A protein and the small-molecule ligand that binds it are described below.
Small molecule (SMILES): CC(=O)N[C@H]1[C@H](O[C@H]2[C@H](O)[C@@H](NC(C)=O)CO[C@@H]2CO)O[C@H](CO)[C@@H](O)[C@@H]1O

Binding-site contacts:
Ligand atom C8 contacts residue GLN307 of chain 1.C at 3.6 Å.
Ligand atom O5 contacts residue MAN5 of chain 1.L at 3.6 Å (h-bond).
Ligand atom C8 contacts residue NAG2 of chain 1.L at 3.6 Å.
Ligand atom C3 contacts residue MAN5 of chain 1.L at 4.0 Å.
Ligand atom N2 contacts residue ASN299 of chain 1.C at 3.0 Å (h-bond).
Ligand atom C2 contacts residue MAN4 of chain 1.L at 4.0 Å.
Ligand atom O7 contacts residue MAN5 of chain 1.L at 2.7 Å (h-bond).
Ligand atom C2 contacts residue ASN299 of chain 1.C at 2.5 Å.
Ligand atom O7 contacts residue MAN4 of chain 1.L at 3.2 Å.
Ligand atom C2 contacts residue MAN5 of chain 1.L at 3.8 Å.
Ligand atom O6 contacts residue ASN299 of chain 1.C at 3.9 Å.
Ligand atom C7 contacts residue MAN5 of chain 1.L at 4.0 Å.
Ligand atom C6 contacts residue MAN5 of chain 1.L at 4.0 Å.
Ligand atom C1 contacts residue THR301 of chain 1.C at 3.6 Å.
Ligand atom C6 contacts residue THR300 of chain 1.C at 3.5 Å.
Ligand atom C8 contacts residue MAN4 of chain 1.L at 4.0 Å.
Ligand atom O7 contacts residue GLU310 of chain 1.C at 3.4 Å (salt-bridge).
Ligand atom C7 contacts residue MAN4 of chain 1.L at 3.6 Å.
Ligand atom C8 contacts residue SER305 of chain 1.C at 3.5 Å.
Ligand atom C7 contacts residue ASN299 of chain 1.C at 3.4 Å.
Ligand atom C7 contacts residue SER305 of chain 1.C at 3.4 Å.
Ligand atom O5 contacts residue THR300 of chain 1.C at 3.1 Å (h-bond).
Ligand atom C5 contacts residue THR300 of chain 1.C at 4.0 Å.
Ligand atom O3 contacts residue MAN4 of chain 1.L at 2.4 Å (h-bond).
Ligand atom C2 contacts residue THR301 of chain 1.C at 3.8 Å.
Ligand atom C5 contacts residue ASN299 of chain 1.C at 3.6 Å.
Ligand atom C1 contacts residue THR300 of chain 1.C at 3.8 Å.
Ligand atom O5 contacts residue ASN299 of chain 1.C at 2.3 Å (h-bond).
Ligand atom O6 contacts residue THR300 of chain 1.C at 2.7 Å (h-bond).
Ligand atom C5 contacts residue TRP298 of chain 1.C at 4.1 Å (hydrophobic).
Ligand atom O7 contacts residue THR301 of chain 1.C at 3.4 Å (h-bond).
Ligand atom C1 contacts residue ASN299 of chain 1.C at 1.4 Å.
Ligand atom O7 contacts residue ASN299 of chain 1.C at 3.3 Å (h-bond).
Ligand atom C3 contacts residue ASN299 of chain 1.C at 3.8 Å.
Ligand atom N2 contacts residue MAN4 of chain 1.L at 3.8 Å.
Ligand atom C3 contacts residue MAN4 of chain 1.L at 3.7 Å.
Ligand atom C4 contacts residue MAN5 of chain 1.L at 3.3 Å.
Ligand atom O7 contacts residue SER305 of chain 1.C at 2.6 Å (h-bond).
Ligand atom C5 contacts residue MAN5 of chain 1.L at 3.8 Å.
Ligand atom O5 contacts residue THR301 of chain 1.C at 3.6 Å.

Sequence of chain 1.C:
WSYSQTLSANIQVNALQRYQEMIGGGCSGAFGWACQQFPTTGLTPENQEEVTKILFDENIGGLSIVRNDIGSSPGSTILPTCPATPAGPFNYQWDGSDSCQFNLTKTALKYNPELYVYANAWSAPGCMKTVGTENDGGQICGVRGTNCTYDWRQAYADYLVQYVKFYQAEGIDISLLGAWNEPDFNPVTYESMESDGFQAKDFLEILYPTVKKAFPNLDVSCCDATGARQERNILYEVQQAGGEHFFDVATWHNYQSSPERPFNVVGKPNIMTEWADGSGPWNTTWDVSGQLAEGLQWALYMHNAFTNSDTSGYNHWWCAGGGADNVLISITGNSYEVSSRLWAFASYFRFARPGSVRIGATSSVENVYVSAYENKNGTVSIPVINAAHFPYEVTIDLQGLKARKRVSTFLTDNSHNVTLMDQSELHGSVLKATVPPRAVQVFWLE